Binding-site contacts:
Ligand atom O6 contacts residue GLU131 of chain 1.A at 3.7 Å.
Ligand atom C2 contacts residue ASN66 of chain 1.A at 2.4 Å.
Ligand atom C7 contacts residue ASN66 of chain 1.A at 3.2 Å.
Ligand atom C4 contacts residue ASN66 of chain 1.A at 4.0 Å.
Ligand atom N2 contacts residue ASN66 of chain 1.A at 3.0 Å (h-bond).
Ligand atom C1 contacts residue ASN66 of chain 1.A at 1.4 Å.
Ligand atom O7 contacts residue ASN66 of chain 1.A at 3.1 Å (h-bond).
Ligand atom C8 contacts residue ASN66 of chain 1.A at 4.3 Å.
Ligand atom O5 contacts residue ASN66 of chain 1.A at 2.2 Å (h-bond).
Ligand atom C5 contacts residue ASN66 of chain 1.A at 3.5 Å.
Ligand atom C3 contacts residue ASN66 of chain 1.A at 3.7 Å.
Ligand atom C6 contacts residue GLU131 of chain 1.A at 3.2 Å.

Sequence of chain 1.A:
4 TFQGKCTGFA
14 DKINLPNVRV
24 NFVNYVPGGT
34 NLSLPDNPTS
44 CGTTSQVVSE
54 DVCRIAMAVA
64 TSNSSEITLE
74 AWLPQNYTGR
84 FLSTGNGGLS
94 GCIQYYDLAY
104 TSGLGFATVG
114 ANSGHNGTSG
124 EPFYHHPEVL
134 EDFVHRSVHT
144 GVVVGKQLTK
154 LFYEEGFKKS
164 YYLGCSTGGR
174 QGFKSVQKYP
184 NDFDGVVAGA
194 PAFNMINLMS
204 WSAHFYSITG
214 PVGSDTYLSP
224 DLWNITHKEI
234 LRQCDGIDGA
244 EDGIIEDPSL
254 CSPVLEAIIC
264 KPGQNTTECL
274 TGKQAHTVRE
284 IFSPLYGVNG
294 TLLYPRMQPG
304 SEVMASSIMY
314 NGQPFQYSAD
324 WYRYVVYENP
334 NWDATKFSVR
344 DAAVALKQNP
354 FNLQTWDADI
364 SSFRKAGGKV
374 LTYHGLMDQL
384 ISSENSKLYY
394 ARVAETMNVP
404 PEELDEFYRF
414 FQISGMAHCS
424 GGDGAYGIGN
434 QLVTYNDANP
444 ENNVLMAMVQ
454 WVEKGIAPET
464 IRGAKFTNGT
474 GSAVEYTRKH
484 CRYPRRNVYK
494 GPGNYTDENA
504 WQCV

A protein and the small-molecule ligand that binds it are described below.
Small molecule (SMILES): CC(=O)N[C@@H]1[C@@H](O)[C@H](O)[C@@H](CO)O[C@H]1O